Binding-site contacts:
Ligand atom CAG contacts residue PRO70 of chain 1.A at 4.0 Å (hydrophobic).
Ligand atom CAH contacts residue LEU286 of chain 1.A at 3.6 Å (hydrophobic).
Ligand atom NAA contacts residue ALA66 of chain 1.A at 3.6 Å.
Ligand atom OAI contacts residue GLY301 of chain 1.A at 2.6 Å (h-bond).
Ligand atom CAB contacts residue ALA67 of chain 1.A at 3.8 Å (hydrophobic).
Ligand atom CAC contacts residue ALA67 of chain 1.A at 4.0 Å (hydrophobic).
Ligand atom CAF contacts residue ALA69 of chain 1.A at 3.9 Å (hydrophobic).
Ligand atom CAB contacts residue ALA66 of chain 1.A at 3.6 Å (hydrophobic).
Ligand atom NAM contacts residue ALA66 of chain 1.A at 4.3 Å.
Ligand atom OAT contacts residue THR288 of chain 1.A at 3.4 Å.
Ligand atom OAT contacts residue ALA287 of chain 1.A at 4.3 Å.
Ligand atom CAD contacts residue ALA69 of chain 1.A at 4.4 Å (hydrophobic).
Ligand atom OAI contacts residue PRO70 of chain 1.A at 3.3 Å.
Ligand atom CAJ contacts residue ALA66 of chain 1.A at 3.7 Å (hydrophobic).
Ligand atom CAG contacts residue GLY301 of chain 1.A at 3.5 Å.
Ligand atom CAF contacts residue PRO70 of chain 1.A at 3.8 Å (hydrophobic).
Ligand atom CAE contacts residue ALA69 of chain 1.A at 4.3 Å (hydrophobic).
Ligand atom CAC contacts residue ALA69 of chain 1.A at 4.4 Å (hydrophobic).
Ligand atom NAL contacts residue ALA66 of chain 1.A at 3.7 Å.
Ligand atom CAQ contacts residue LYS300 of chain 1.A at 4.0 Å.
Ligand atom CAR contacts residue GLU63 of chain 1.A at 3.9 Å.
Ligand atom CAF contacts residue GLY68 of chain 1.A at 4.2 Å.
Ligand atom CAH contacts residue ALA66 of chain 1.A at 4.2 Å (hydrophobic).
Ligand atom CAH contacts residue ALA69 of chain 1.A at 3.8 Å (hydrophobic).
Ligand atom OAT contacts residue LYS300 of chain 1.A at 3.5 Å.
Ligand atom CAF contacts residue GLY301 of chain 1.A at 3.5 Å.
Ligand atom CAG contacts residue LEU286 of chain 1.A at 3.6 Å (hydrophobic).
Ligand atom CAE contacts residue GLY68 of chain 1.A at 3.9 Å.
Ligand atom CAS contacts residue GLU63 of chain 1.A at 3.4 Å.
Ligand atom CAP contacts residue LYS300 of chain 1.A at 3.8 Å.
Ligand atom NAA contacts residue ALA67 of chain 1.A at 2.8 Å (h-bond).
Ligand atom NAL contacts residue ALA67 of chain 1.A at 3.7 Å.
Ligand atom CAD contacts residue GLY68 of chain 1.A at 4.2 Å.
Ligand atom CAC contacts residue ALA66 of chain 1.A at 4.3 Å (hydrophobic).
Ligand atom CAK contacts residue ALA66 of chain 1.A at 3.7 Å (hydrophobic).
Ligand atom CAD contacts residue ALA67 of chain 1.A at 4.2 Å (hydrophobic).
Ligand atom CAG contacts residue ALA69 of chain 1.A at 3.7 Å (hydrophobic).
Ligand atom CAQ contacts residue THR288 of chain 1.A at 4.3 Å.
Ligand atom OAI contacts residue ALA69 of chain 1.A at 4.3 Å.
Ligand atom OAU contacts residue ALA67 of chain 1.A at 4.0 Å.

A protein and the small-molecule ligand that binds it are described below.
Small molecule (SMILES): Nc1n[nH]c(-c2ccc(O)cc2O)c1-c1ccc(O)cc1

Sequence of chain 1.A:
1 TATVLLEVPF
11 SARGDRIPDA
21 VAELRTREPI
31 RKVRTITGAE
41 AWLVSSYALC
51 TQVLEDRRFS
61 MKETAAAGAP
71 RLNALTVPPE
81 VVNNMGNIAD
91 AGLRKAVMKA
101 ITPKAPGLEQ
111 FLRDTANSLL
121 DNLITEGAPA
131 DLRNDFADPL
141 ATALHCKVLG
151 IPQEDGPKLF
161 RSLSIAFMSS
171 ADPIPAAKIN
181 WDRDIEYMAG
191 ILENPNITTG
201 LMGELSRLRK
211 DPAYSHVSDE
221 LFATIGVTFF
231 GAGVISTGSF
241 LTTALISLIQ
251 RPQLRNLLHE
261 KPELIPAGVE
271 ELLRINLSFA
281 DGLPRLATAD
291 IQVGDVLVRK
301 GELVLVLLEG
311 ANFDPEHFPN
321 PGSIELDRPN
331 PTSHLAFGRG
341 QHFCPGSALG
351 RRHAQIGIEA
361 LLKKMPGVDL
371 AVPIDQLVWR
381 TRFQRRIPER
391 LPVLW